Binding-site contacts:
Ligand atom CAL contacts residue TYR103 of chain 1.A at 3.4 Å (hydrophobic).
Ligand atom OBH contacts residue TYR103 of chain 1.A at 2.6 Å (h-bond).
Ligand atom CBU contacts residue TYR103 of chain 1.A at 3.5 Å (hydrophobic).
Ligand atom CAQ contacts residue ILE77 of chain 1.A at 3.7 Å (hydrophobic).
Ligand atom CAR contacts residue VAL76 of chain 1.A at 3.8 Å (hydrophobic).
Ligand atom CCA contacts residue ASP58 of chain 1.A at 3.5 Å.
Ligand atom C contacts residue TYR103 of chain 1.A at 3.6 Å (hydrophobic).
Ligand atom O contacts residue VAL76 of chain 1.A at 3.4 Å.
Ligand atom CBS contacts residue LYS111 of chain 1.A at 3.8 Å.
Ligand atom CBO contacts residue PHE120 of chain 1.A at 3.7 Å (hydrophobic).
Ligand atom CBR contacts residue TYR103 of chain 1.A at 3.5 Å (hydrophobic).
Ligand atom CBL contacts residue ILE112 of chain 1.A at 3.8 Å (hydrophobic).
Ligand atom CAW contacts residue TYR103 of chain 1.A at 3.5 Å (hydrophobic).
Ligand atom CBC contacts residue TRP80 of chain 1.A at 3.7 Å (hydrophobic).
Ligand atom CBQ contacts residue ASP58 of chain 1.A at 3.3 Å.
Ligand atom OBH contacts residue PHE120 of chain 1.A at 3.7 Å.
Ligand atom OAS contacts residue VAL76 of chain 1.A at 3.7 Å.
Ligand atom CAE contacts residue GLN75 of chain 1.A at 3.7 Å.
Ligand atom CBC contacts residue PHE67 of chain 1.A at 3.8 Å (hydrophobic).
Ligand atom O contacts residue ILE77 of chain 1.A at 3.0 Å (h-bond).
Ligand atom CAT contacts residue VAL76 of chain 1.A at 3.3 Å (hydrophobic).
Ligand atom CBG contacts residue TYR103 of chain 1.A at 3.4 Å (hydrophobic).
Ligand atom CAP contacts residue GLN75 of chain 1.A at 3.5 Å.
Ligand atom CB contacts residue TRP80 of chain 1.A at 3.4 Å (hydrophobic).
Ligand atom OAS contacts residue ILE77 of chain 1.A at 3.8 Å.
Ligand atom CBM contacts residue LYS56 of chain 1.A at 3.8 Å.
Ligand atom CBD contacts residue TYR47 of chain 1.A at 3.6 Å (hydrophobic).
Ligand atom CAU contacts residue ILE77 of chain 1.A at 3.7 Å (hydrophobic).
Ligand atom CB contacts residue PHE120 of chain 1.A at 3.8 Å (hydrophobic).
Ligand atom CBV contacts residue LYS111 of chain 1.A at 3.7 Å.
Ligand atom CAQ contacts residue VAL76 of chain 1.A at 3.4 Å (hydrophobic).
Ligand atom CBI contacts residue ASP58 of chain 1.A at 3.8 Å.
Ligand atom CBN contacts residue LYS50 of chain 1.A at 3.8 Å.
Ligand atom CAQ contacts residue GLY74 of chain 1.A at 3.7 Å.
Ligand atom CAT contacts residue GLY74 of chain 1.A at 3.4 Å.
Ligand atom CAF contacts residue GLN75 of chain 1.A at 3.2 Å.
Ligand atom CAW contacts residue ALA102 of chain 1.A at 3.5 Å (hydrophobic).
Ligand atom OBW contacts residue LYS111 of chain 1.A at 3.1 Å (salt-bridge).
Ligand atom OAV contacts residue ALA102 of chain 1.A at 3.8 Å.
Ligand atom OAX contacts residue TYR103 of chain 1.A at 3.3 Å (h-bond).

The protein below binds the small molecule below.
Small molecule (SMILES): COc1ccc(CC[C@H]2OC(=O)[C@@H]3CCCCN3C(=O)[C@@H](C3CCCCC3)c3cc(OC)c(c(OC)c3)OCCCOc3cccc2c3)cc1OC

Sequence of chain 1.A:
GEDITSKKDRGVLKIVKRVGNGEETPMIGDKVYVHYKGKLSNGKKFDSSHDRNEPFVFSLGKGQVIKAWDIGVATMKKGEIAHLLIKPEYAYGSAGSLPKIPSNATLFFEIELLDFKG